The small molecule below binds the protein below.
Small molecule (SMILES): Cc1nc(N)nc2c1nc(-c1cn[nH]c1)c(=O)n2C(C)C

Sequence of chain 1.A:
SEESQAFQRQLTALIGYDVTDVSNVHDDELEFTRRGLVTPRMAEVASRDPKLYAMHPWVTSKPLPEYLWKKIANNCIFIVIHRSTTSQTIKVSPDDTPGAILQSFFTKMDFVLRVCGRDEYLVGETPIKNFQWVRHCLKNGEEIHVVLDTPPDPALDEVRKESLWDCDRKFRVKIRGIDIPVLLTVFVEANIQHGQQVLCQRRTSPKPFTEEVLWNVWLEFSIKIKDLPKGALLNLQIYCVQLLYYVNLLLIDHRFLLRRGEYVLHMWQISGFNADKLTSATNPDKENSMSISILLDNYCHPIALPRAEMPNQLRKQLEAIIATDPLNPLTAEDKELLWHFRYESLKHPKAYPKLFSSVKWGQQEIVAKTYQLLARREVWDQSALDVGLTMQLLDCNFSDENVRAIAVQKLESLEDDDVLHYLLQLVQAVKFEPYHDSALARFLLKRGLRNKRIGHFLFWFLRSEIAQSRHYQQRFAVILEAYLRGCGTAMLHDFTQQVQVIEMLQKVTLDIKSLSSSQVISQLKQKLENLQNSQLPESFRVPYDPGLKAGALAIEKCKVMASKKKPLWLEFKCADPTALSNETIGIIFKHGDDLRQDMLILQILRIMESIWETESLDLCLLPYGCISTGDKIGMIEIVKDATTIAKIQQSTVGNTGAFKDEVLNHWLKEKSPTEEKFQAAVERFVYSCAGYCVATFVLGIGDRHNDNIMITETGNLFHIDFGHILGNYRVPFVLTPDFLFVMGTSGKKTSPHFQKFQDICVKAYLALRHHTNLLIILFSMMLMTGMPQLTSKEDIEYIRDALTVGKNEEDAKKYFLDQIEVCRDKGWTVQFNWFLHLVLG

Binding-site contacts:
Ligand atom C12 contacts residue ILE821 of chain 1.A at 3.7 Å (hydrophobic).
Ligand atom C17 contacts residue MET662 of chain 1.A at 3.6 Å (hydrophobic).
Ligand atom C8 contacts residue MET811 of chain 1.A at 3.9 Å (hydrophobic).
Ligand atom O14 contacts residue ILE821 of chain 1.A at 3.6 Å.
Ligand atom C21 contacts residue ILE737 of chain 1.A at 3.6 Å (hydrophobic).
Ligand atom C2 contacts residue VAL740 of chain 1.A at 3.7 Å (hydrophobic).
Ligand atom N20 contacts residue ASP822 of chain 1.A at 3.4 Å.
Ligand atom C9 contacts residue VAL740 of chain 1.A at 3.8 Å (hydrophobic).
Ligand atom C18 contacts residue TYR725 of chain 1.A at 3.2 Å (hydrophobic).
Ligand atom C17 contacts residue ILE689 of chain 1.A at 3.9 Å (hydrophobic).
Ligand atom C16 contacts residue MET811 of chain 1.A at 3.6 Å (hydrophobic).
Ligand atom C9 contacts residue TYR725 of chain 1.A at 3.5 Å (hydrophobic).
Ligand atom N13 contacts residue ILE821 of chain 1.A at 3.6 Å.
Ligand atom C18 contacts residue ILE737 of chain 1.A at 3.7 Å (hydrophobic).
Ligand atom C18 contacts residue ILE821 of chain 1.A at 3.9 Å (hydrophobic).
Ligand atom C9 contacts residue GLU738 of chain 1.A at 3.2 Å.
Ligand atom C5 contacts residue ILE689 of chain 1.A at 3.9 Å (hydrophobic).
Ligand atom C15 contacts residue ILE737 of chain 1.A at 3.8 Å (hydrophobic).
Ligand atom C2 contacts residue MET811 of chain 1.A at 3.6 Å (hydrophobic).
Ligand atom C18 contacts residue ASP822 of chain 1.A at 3.4 Å.
Ligand atom C6 contacts residue GLU738 of chain 1.A at 3.8 Å.
Ligand atom N7 contacts residue ILE739 of chain 1.A at 3.7 Å.
Ligand atom N7 contacts residue VAL740 of chain 1.A at 2.8 Å (h-bond).
Ligand atom N1 contacts residue VAL740 of chain 1.A at 3.1 Å (h-bond).
Ligand atom C9 contacts residue PHE819 of chain 1.A at 3.9 Å (hydrophobic).
Ligand atom N10 contacts residue ILE689 of chain 1.A at 3.7 Å.
Ligand atom N13 contacts residue ILE737 of chain 1.A at 3.6 Å.
Ligand atom C11 contacts residue ILE821 of chain 1.A at 3.6 Å (hydrophobic).
Ligand atom C15 contacts residue ILE821 of chain 1.A at 3.9 Å (hydrophobic).
Ligand atom N3 contacts residue MET811 of chain 1.A at 3.5 Å (h-bond).
Ligand atom C5 contacts residue ILE821 of chain 1.A at 3.9 Å (hydrophobic).
Ligand atom N20 contacts residue ASP694 of chain 1.A at 3.5 Å (salt-bridge).
Ligand atom N19 contacts residue TYR725 of chain 1.A at 3.4 Å (h-bond).
Ligand atom N19 contacts residue ILE737 of chain 1.A at 3.5 Å.
Ligand atom N20 contacts residue ILE737 of chain 1.A at 3.5 Å.
Ligand atom C4 contacts residue ILE689 of chain 1.A at 3.7 Å (hydrophobic).
Ligand atom N19 contacts residue ASP699 of chain 1.A at 3.4 Å (salt-bridge).
Ligand atom N19 contacts residue ASP822 of chain 1.A at 3.2 Å (salt-bridge).
Ligand atom C4 contacts residue MET811 of chain 1.A at 3.8 Å (hydrophobic).
Ligand atom C11 contacts residue ILE689 of chain 1.A at 3.9 Å (hydrophobic).